This protein binds this small molecule.
Small molecule (SMILES): Nc1ncnc2c1ncn2[C@@H]1O[C@H](COP(=O)(O)OP(=O)(O)OP(O)(O)=S)[C@@H](O)[C@H]1O

Sequence of chain 1.A:
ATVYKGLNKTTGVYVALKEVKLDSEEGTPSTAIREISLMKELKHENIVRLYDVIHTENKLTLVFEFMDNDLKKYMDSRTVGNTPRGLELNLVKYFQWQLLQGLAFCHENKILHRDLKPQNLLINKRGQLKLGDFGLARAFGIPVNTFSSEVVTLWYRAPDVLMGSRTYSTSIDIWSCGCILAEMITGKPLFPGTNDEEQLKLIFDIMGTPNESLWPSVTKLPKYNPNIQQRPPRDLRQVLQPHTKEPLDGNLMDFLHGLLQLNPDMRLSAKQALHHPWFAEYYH

Binding-site contacts:
Ligand atom C5 contacts residue ALA34 of chain 1.A at 4.0 Å (hydrophobic).
Ligand atom O2B contacts residue LYS36 of chain 1.A at 3.4 Å (salt-bridge).
Ligand atom PB contacts residue LYS36 of chain 1.A at 4.0 Å.
Ligand atom C1' contacts residue VAL21 of chain 1.A at 3.3 Å (hydrophobic).
Ligand atom C6 contacts residue LEU140 of chain 1.A at 3.9 Å (hydrophobic).
Ligand atom O3A contacts residue LYS36 of chain 1.A at 3.5 Å (salt-bridge).
Ligand atom O4' contacts residue VAL21 of chain 1.A at 2.9 Å.
Ligand atom O3A contacts residue ASP151 of chain 1.A at 4.3 Å.
Ligand atom N6 contacts residue ALA34 of chain 1.A at 3.5 Å.
Ligand atom C2 contacts residue PHE84 of chain 1.A at 4.2 Å (hydrophobic).
Ligand atom PB contacts residue ASP151 of chain 1.A at 3.4 Å.
Ligand atom PG contacts residue ASP151 of chain 1.A at 3.9 Å.
Ligand atom N7 contacts residue ALA34 of chain 1.A at 4.3 Å.
Ligand atom N1 contacts residue MET85 of chain 1.A at 2.9 Å (h-bond).
Ligand atom N1 contacts residue ALA34 of chain 1.A at 4.2 Å.
Ligand atom O3B contacts residue ASP151 of chain 1.A at 3.0 Å.
Ligand atom O2G contacts residue ASN138 of chain 1.A at 3.3 Å (h-bond).
Ligand atom N6 contacts residue LEU140 of chain 1.A at 3.5 Å.
Ligand atom C6 contacts residue ALA34 of chain 1.A at 3.7 Å (hydrophobic).
Ligand atom N6 contacts residue MET85 of chain 1.A at 3.7 Å.
Ligand atom N1 contacts residue PHE84 of chain 1.A at 4.2 Å.
Ligand atom O3G contacts residue LYS135 of chain 1.A at 4.4 Å.
Ligand atom N9 contacts residue VAL21 of chain 1.A at 3.8 Å.
Ligand atom O2' contacts residue LYS91 of chain 1.A at 4.2 Å.
Ligand atom O2B contacts residue ASP151 of chain 1.A at 2.6 Å (salt-bridge).
Ligand atom PA contacts residue LYS36 of chain 1.A at 4.2 Å.
Ligand atom N3 contacts residue MET85 of chain 1.A at 4.3 Å.
Ligand atom N6 contacts residue PHE82 of chain 1.A at 4.4 Å.
Ligand atom C4' contacts residue VAL21 of chain 1.A at 4.2 Å (hydrophobic).
Ligand atom C2 contacts residue ASP86 of chain 1.A at 4.0 Å.
Ligand atom C6 contacts residue MET85 of chain 1.A at 3.9 Å (hydrophobic).
Ligand atom O3G contacts residue ASP151 of chain 1.A at 3.7 Å.
Ligand atom N6 contacts residue PHE84 of chain 1.A at 4.1 Å.
Ligand atom O2G contacts residue ASP151 of chain 1.A at 4.2 Å.
Ligand atom C2 contacts residue MET85 of chain 1.A at 3.0 Å (hydrophobic).
Ligand atom O1A contacts residue LYS36 of chain 1.A at 3.6 Å (salt-bridge).
Ligand atom N1 contacts residue LEU140 of chain 1.A at 4.4 Å.
Ligand atom C8 contacts residue VAL21 of chain 1.A at 3.9 Å (hydrophobic).
Ligand atom O2G contacts residue GLN137 of chain 1.A at 3.9 Å.
Ligand atom N6 contacts residue GLU83 of chain 1.A at 3.4 Å (salt-bridge).